Binding-site contacts:
Ligand atom C5 contacts residue ASN222 of chain 1.B at 3.7 Å.
Ligand atom C5 contacts residue THR224 of chain 1.B at 3.6 Å.
Ligand atom C3 contacts residue ASN222 of chain 1.B at 3.8 Å.
Ligand atom C2 contacts residue ASN222 of chain 1.B at 2.4 Å.
Ligand atom C5 contacts residue THR96 of chain 1.B at 4.1 Å.
Ligand atom O5 contacts residue THR96 of chain 1.B at 3.2 Å.
Ligand atom O5 contacts residue ASN222 of chain 1.B at 2.4 Å (h-bond).
Ligand atom C7 contacts residue ASN222 of chain 1.B at 3.2 Å.
Ligand atom O6 contacts residue THR224 of chain 1.B at 3.2 Å (h-bond).
Ligand atom C6 contacts residue THR224 of chain 1.B at 4.0 Å.
Ligand atom C1 contacts residue THR224 of chain 1.B at 3.6 Å.
Ligand atom O7 contacts residue LEU449 of chain 1.C at 4.4 Å.
Ligand atom O7 contacts residue ARG445 of chain 1.C at 3.7 Å.
Ligand atom C6 contacts residue THR96 of chain 1.B at 3.8 Å.
Ligand atom C7 contacts residue ARG445 of chain 1.C at 4.4 Å.
Ligand atom C8 contacts residue ASN222 of chain 1.B at 4.2 Å.
Ligand atom O7 contacts residue ASN222 of chain 1.B at 3.1 Å (h-bond).
Ligand atom O6 contacts residue THR96 of chain 1.B at 3.3 Å.
Ligand atom C8 contacts residue GLU453 of chain 1.C at 4.0 Å.
Ligand atom C8 contacts residue LYS450 of chain 1.C at 3.7 Å.
Ligand atom N2 contacts residue ASN222 of chain 1.B at 2.9 Å (h-bond).
Ligand atom C1 contacts residue THR96 of chain 1.B at 4.1 Å.
Ligand atom C4 contacts residue ASN222 of chain 1.B at 4.2 Å.
Ligand atom O5 contacts residue THR224 of chain 1.B at 3.3 Å (h-bond).
Ligand atom C1 contacts residue ASN222 of chain 1.B at 1.4 Å.

A small-molecule ligand and the protein it binds are described below.
Small molecule (SMILES): CC(=O)N[C@@H]1[C@@H](O)[C@H](O)[C@@H](CO)O[C@H]1O

Sequence of chain 1.C:
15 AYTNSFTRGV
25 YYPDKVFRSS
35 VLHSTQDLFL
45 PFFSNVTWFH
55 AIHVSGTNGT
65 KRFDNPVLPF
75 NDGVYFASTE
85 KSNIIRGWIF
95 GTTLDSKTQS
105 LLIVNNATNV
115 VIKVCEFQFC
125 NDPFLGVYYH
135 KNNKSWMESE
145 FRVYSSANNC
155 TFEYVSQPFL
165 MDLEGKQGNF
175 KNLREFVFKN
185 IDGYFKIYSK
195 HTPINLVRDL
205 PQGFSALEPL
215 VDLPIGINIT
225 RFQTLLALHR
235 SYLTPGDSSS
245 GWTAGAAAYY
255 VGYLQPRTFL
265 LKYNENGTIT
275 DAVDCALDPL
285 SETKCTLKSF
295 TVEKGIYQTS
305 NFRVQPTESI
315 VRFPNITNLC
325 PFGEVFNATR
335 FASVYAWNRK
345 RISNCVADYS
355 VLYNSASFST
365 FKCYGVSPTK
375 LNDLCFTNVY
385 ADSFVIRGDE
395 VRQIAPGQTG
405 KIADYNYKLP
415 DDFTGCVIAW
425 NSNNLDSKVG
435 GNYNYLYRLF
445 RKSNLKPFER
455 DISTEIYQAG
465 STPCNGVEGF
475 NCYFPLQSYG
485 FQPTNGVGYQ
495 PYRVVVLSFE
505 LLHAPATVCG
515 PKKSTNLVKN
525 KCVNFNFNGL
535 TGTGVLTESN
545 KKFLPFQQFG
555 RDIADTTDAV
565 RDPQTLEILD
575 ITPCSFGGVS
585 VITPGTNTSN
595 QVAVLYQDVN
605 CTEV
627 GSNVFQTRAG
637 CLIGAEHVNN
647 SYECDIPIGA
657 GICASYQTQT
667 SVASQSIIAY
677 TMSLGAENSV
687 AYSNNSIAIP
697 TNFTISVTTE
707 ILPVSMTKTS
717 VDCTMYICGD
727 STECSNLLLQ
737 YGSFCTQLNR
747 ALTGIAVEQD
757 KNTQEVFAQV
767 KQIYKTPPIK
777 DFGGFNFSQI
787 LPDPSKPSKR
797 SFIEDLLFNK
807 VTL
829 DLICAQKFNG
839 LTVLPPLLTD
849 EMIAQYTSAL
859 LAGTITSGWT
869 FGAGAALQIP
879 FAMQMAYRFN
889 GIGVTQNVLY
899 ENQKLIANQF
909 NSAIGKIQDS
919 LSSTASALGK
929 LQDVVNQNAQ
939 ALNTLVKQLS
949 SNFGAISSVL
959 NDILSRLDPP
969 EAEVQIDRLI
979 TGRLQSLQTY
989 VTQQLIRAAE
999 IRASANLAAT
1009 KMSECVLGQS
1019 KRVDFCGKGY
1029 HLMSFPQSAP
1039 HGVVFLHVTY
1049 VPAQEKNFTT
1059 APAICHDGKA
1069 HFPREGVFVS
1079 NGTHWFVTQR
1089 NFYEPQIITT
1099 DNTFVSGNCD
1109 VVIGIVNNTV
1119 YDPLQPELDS

Sequence of chain 1.B:
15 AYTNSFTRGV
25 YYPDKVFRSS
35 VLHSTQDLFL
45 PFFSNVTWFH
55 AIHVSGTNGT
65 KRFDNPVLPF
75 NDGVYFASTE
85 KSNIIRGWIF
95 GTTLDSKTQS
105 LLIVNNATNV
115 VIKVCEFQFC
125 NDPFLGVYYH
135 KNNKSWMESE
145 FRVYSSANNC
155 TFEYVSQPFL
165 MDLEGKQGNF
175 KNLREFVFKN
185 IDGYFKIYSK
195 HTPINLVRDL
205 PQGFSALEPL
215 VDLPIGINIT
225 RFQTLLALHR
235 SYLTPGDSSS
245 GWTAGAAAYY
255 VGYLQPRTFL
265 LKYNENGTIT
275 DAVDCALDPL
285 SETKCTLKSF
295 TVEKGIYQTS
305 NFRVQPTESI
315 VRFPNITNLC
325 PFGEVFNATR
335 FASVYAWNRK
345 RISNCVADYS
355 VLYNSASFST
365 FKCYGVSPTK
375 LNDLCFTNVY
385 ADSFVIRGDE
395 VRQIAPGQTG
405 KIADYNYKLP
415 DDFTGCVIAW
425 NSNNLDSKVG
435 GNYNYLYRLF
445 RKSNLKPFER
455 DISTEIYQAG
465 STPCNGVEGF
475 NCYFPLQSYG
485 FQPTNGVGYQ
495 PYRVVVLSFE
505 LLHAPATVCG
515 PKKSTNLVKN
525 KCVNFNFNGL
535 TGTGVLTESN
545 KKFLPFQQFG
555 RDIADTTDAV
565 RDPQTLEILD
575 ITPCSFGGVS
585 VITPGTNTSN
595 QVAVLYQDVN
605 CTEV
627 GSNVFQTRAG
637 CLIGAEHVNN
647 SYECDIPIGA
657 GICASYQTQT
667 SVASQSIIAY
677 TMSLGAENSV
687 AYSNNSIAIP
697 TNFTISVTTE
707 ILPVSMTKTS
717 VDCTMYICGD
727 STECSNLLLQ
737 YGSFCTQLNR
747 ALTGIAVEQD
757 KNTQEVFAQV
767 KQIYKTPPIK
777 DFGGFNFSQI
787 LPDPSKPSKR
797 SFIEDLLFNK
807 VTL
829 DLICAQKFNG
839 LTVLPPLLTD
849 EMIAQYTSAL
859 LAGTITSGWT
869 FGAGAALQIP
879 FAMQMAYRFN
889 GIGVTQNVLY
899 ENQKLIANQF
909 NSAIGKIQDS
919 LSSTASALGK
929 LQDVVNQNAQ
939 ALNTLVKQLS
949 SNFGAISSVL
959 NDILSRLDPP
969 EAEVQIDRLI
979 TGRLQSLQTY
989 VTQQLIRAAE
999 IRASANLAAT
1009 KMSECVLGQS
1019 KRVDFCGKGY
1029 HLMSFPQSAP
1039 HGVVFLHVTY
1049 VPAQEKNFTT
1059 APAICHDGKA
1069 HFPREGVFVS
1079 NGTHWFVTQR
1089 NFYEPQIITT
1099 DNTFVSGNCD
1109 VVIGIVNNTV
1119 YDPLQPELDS